Binding-site contacts:
Ligand atom CK6 contacts residue ILE172 of chain 8.A at 3.5 Å (hydrophobic).
Ligand atom CKC contacts residue THR280 of chain 8.A at 3.9 Å.
Ligand atom CK6 contacts residue ASN242 of chain 8.A at 3.2 Å.
Ligand atom OK1 contacts residue HIS240 of chain 8.A at 3.4 Å (h-bond).
Ligand atom OK1 contacts residue HIS145 of chain 8.A at 3.5 Å.
Ligand atom OK2 contacts residue HIS209 of chain 8.A at 3.0 Å.
Ligand atom CK1 contacts residue PHE186 of chain 8.A at 3.3 Å (hydrophobic).
Ligand atom OK1 contacts residue GLU260 of chain 8.A at 3.6 Å (salt-bridge).
Ligand atom OK1 contacts residue ASP243 of chain 8.A at 3.3 Å (salt-bridge).
Ligand atom CK2 contacts residue HIS240 of chain 8.A at 3.7 Å.
Ligand atom CK1 contacts residue THR280 of chain 8.A at 3.8 Å.
Ligand atom OK1 contacts residue HIS194 of chain 8.A at 3.2 Å (h-bond).
Ligand atom CK4 contacts residue HIS194 of chain 8.A at 3.6 Å.
Ligand atom CKA contacts residue PHE201 of chain 8.A at 3.9 Å (hydrophobic).
Ligand atom CKC contacts residue TYR249 of chain 8.A at 3.5 Å (hydrophobic).
Ligand atom CK3 contacts residue FE1 of chain 8.B at 3.0 Å.
Ligand atom CK8 contacts residue HIS209 of chain 8.A at 4.0 Å.
Ligand atom CK5 contacts residue HIS240 of chain 8.A at 3.4 Å.
Ligand atom CK1 contacts residue HIS240 of chain 8.A at 3.8 Å.
Ligand atom CK5 contacts residue PHE186 of chain 8.A at 3.8 Å (hydrophobic).
Ligand atom OK2 contacts residue TYR249 of chain 8.A at 2.8 Å (h-bond).
Ligand atom CK4 contacts residue FE1 of chain 8.B at 3.3 Å.
Ligand atom CK7 contacts residue TYR249 of chain 8.A at 3.8 Å (hydrophobic).
Ligand atom CK5 contacts residue HIS194 of chain 8.A at 3.8 Å.
Ligand atom CK1 contacts residue ILE172 of chain 8.A at 3.9 Å (hydrophobic).
Ligand atom CK6 contacts residue PHE186 of chain 8.A at 3.5 Å (hydrophobic).
Ligand atom OK2 contacts residue HIS240 of chain 8.A at 4.0 Å.
Ligand atom CK8 contacts residue VAL147 of chain 8.A at 3.8 Å (hydrophobic).
Ligand atom OK2 contacts residue GLU260 of chain 8.A at 3.3 Å (salt-bridge).
Ligand atom OK1 contacts residue FE1 of chain 8.B at 2.8 Å.
Ligand atom CK4 contacts residue HIS240 of chain 8.A at 3.3 Å.
Ligand atom CK9 contacts residue PHE201 of chain 8.A at 3.7 Å (hydrophobic).
Ligand atom CKA contacts residue HIS208 of chain 8.A at 3.6 Å.
Ligand atom CK6 contacts residue HIS240 of chain 8.A at 3.5 Å.
Ligand atom CK3 contacts residue TYR249 of chain 8.A at 3.3 Å (hydrophobic).
Ligand atom CK2 contacts residue TYR249 of chain 8.A at 3.7 Å (hydrophobic).
Ligand atom CK5 contacts residue ASN242 of chain 8.A at 3.2 Å.
Ligand atom OK2 contacts residue FE1 of chain 8.B at 1.9 Å.
Ligand atom CK2 contacts residue PHE186 of chain 8.A at 3.9 Å (hydrophobic).
Ligand atom CK3 contacts residue HIS240 of chain 8.A at 3.5 Å.

Sequence of chain 8.A:
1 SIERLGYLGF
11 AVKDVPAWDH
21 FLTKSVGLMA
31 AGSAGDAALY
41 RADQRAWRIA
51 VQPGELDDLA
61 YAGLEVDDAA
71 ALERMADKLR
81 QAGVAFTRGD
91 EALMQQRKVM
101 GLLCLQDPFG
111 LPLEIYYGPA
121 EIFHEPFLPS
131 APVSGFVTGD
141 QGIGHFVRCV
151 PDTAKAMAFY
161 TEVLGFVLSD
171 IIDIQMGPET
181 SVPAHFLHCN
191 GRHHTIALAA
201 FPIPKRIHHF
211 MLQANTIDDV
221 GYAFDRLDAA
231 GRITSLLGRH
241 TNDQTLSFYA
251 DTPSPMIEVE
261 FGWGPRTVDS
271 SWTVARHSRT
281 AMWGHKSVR

A small-molecule ligand and the protein it binds are described below.
Small molecule (SMILES): Oc1cccc(-c2ccccc2)c1O